Binding-site contacts:
Ligand atom O5 contacts residue THR174 of chain 1.D at 3.3 Å (h-bond).
Ligand atom C6 contacts residue THR174 of chain 1.D at 4.2 Å.
Ligand atom O6 contacts residue ASN170 of chain 1.D at 4.1 Å.
Ligand atom C5 contacts residue ASN170 of chain 1.D at 4.1 Å.
Ligand atom O3 contacts residue ASN172 of chain 1.D at 4.0 Å.
Ligand atom C7 contacts residue ASN170 of chain 1.D at 4.3 Å.
Ligand atom O5 contacts residue ASN172 of chain 1.D at 1.8 Å (h-bond).
Ligand atom C6 contacts residue ASN170 of chain 1.D at 3.1 Å.
Ligand atom C4 contacts residue ASN146 of chain 1.D at 3.9 Å.
Ligand atom N2 contacts residue ASN172 of chain 1.D at 2.8 Å (h-bond).
Ligand atom C5 contacts residue ASN146 of chain 1.D at 3.3 Å.
Ligand atom C1 contacts residue ASN172 of chain 1.D at 1.3 Å.
Ligand atom N2 contacts residue ASN146 of chain 1.D at 3.5 Å (h-bond).
Ligand atom O5 contacts residue ASN170 of chain 1.D at 3.8 Å.
Ligand atom C2 contacts residue ASN146 of chain 1.D at 3.9 Å.
Ligand atom C7 contacts residue ASN172 of chain 1.D at 3.8 Å.
Ligand atom C7 contacts residue LEU86 of chain 1.D at 4.1 Å (hydrophobic).
Ligand atom O5 contacts residue ASN146 of chain 1.D at 4.4 Å.
Ligand atom C4 contacts residue ASN172 of chain 1.D at 3.4 Å.
Ligand atom C8 contacts residue ASN146 of chain 1.D at 3.9 Å.
Ligand atom O4 contacts residue ASN146 of chain 1.D at 3.3 Å (h-bond).
Ligand atom C6 contacts residue ASN172 of chain 1.D at 4.1 Å.
Ligand atom C8 contacts residue ASN172 of chain 1.D at 4.0 Å.
Ligand atom C1 contacts residue ASN146 of chain 1.D at 4.1 Å.
Ligand atom C6 contacts residue ASN146 of chain 1.D at 3.4 Å.
Ligand atom C3 contacts residue ASN172 of chain 1.D at 3.0 Å.
Ligand atom N2 contacts residue LEU86 of chain 1.D at 4.0 Å.
Ligand atom C7 contacts residue ASN146 of chain 1.D at 4.0 Å.
Ligand atom C8 contacts residue THR176 of chain 1.D at 4.0 Å.
Ligand atom C1 contacts residue THR174 of chain 1.D at 3.3 Å.
Ligand atom C2 contacts residue ASN172 of chain 1.D at 1.8 Å.
Ligand atom C5 contacts residue THR174 of chain 1.D at 3.7 Å.
Ligand atom O7 contacts residue LEU86 of chain 1.D at 3.8 Å.
Ligand atom C8 contacts residue ASN170 of chain 1.D at 3.5 Å.
Ligand atom C5 contacts residue ASN172 of chain 1.D at 3.0 Å.

A small-molecule ligand and the protein it binds are described below.
Small molecule (SMILES): CC(=O)N[C@H]1[C@H](O[C@H]2[C@H](O)[C@@H](NC(C)=O)CO[C@@H]2CO)O[C@H](CO)[C@@H](O)[C@@H]1O

Sequence of chain 1.D:
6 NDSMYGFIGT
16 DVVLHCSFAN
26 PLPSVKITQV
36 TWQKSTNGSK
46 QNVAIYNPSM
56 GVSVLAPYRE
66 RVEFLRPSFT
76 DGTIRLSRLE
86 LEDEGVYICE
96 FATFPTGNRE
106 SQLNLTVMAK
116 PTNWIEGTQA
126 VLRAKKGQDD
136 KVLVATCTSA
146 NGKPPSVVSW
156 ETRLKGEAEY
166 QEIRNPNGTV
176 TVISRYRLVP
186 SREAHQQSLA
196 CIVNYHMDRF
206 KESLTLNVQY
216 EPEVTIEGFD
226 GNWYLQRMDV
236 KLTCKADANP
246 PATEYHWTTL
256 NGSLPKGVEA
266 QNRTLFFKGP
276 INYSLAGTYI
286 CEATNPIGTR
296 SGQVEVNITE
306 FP